Binding-site contacts:
Ligand atom C2 contacts residue ASN717 of chain 1.C at 4.4 Å.
Ligand atom O4 contacts residue LEU922 of chain 1.C at 4.3 Å.
Ligand atom O5 contacts residue ASN717 of chain 1.C at 3.4 Å (h-bond).
Ligand atom C1 contacts residue ASN717 of chain 1.C at 3.2 Å.
Ligand atom O6 contacts residue ASN717 of chain 1.C at 4.4 Å.
Ligand atom N2 contacts residue ASN717 of chain 1.C at 4.3 Å.

Sequence of chain 1.C:
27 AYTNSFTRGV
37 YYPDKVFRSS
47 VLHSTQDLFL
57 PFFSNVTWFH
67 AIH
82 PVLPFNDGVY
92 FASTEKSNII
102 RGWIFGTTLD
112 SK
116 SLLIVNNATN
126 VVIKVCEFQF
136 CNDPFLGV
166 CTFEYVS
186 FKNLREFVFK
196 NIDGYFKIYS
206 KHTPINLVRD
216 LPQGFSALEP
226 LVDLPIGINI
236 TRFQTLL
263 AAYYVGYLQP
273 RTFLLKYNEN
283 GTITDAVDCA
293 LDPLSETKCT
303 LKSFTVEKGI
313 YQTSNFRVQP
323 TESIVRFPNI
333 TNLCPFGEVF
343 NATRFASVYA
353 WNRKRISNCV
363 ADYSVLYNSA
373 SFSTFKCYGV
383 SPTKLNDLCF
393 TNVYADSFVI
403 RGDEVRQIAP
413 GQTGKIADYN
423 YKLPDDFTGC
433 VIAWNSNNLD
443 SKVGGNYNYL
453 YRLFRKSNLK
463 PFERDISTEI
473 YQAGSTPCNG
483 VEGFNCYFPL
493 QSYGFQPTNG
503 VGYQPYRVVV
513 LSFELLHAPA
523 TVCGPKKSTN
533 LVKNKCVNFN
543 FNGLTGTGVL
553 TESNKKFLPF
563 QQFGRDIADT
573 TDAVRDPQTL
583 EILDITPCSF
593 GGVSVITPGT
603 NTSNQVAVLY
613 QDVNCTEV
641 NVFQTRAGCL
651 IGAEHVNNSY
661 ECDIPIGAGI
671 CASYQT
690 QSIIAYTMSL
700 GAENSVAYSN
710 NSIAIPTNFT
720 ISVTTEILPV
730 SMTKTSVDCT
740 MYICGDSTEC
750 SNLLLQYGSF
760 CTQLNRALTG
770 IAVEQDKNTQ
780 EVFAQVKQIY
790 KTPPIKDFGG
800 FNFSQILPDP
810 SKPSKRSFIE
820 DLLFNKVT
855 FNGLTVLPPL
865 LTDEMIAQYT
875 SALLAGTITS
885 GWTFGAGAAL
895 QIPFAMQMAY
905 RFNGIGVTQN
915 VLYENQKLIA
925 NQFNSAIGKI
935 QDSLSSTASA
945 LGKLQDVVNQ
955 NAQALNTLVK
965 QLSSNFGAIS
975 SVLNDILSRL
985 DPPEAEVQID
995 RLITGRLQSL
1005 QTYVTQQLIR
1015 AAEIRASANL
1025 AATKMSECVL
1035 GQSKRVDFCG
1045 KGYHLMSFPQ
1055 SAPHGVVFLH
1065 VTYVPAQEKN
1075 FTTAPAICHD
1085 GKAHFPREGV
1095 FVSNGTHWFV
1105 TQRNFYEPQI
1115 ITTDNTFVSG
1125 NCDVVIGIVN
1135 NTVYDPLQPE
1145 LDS

The small molecule below binds the protein below.
Small molecule (SMILES): CC(=O)N[C@H]1[C@H](O[C@H]2[C@H](O)[C@@H](NC(C)=O)CO[C@@H]2CO)O[C@H](CO)[C@@H](O)[C@@H]1O